Sequence of chain 3.A:
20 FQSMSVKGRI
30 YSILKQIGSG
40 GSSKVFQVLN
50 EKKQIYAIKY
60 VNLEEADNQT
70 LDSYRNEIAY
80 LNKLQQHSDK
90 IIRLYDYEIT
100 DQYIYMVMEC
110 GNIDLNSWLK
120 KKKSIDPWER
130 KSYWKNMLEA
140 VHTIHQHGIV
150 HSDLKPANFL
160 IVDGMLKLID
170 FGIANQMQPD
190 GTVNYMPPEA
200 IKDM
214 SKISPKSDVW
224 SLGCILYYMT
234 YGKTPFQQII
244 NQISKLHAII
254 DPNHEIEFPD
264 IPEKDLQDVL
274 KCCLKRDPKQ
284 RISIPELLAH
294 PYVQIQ

Binding-site contacts:
Ligand atom CAZ contacts residue ASN111 of chain 1.A at 3.6 Å.
Ligand atom OAA contacts residue MET107 of chain 1.A at 3.4 Å.
Ligand atom C6 contacts residue ALA56 of chain 1.A at 3.8 Å (hydrophobic).
Ligand atom OAW contacts residue TPO181 of chain 3.A at 3.1 Å (h-bond).
Ligand atom CBH contacts residue ALA56 of chain 1.A at 3.5 Å (hydrophobic).
Ligand atom NAN contacts residue LEU159 of chain 1.A at 3.6 Å.
Ligand atom CAC contacts residue ILE168 of chain 1.A at 3.8 Å (hydrophobic).
Ligand atom CAV contacts residue TPO181 of chain 3.A at 3.4 Å.
Ligand atom CAO contacts residue GLY110 of chain 1.A at 3.8 Å.
Ligand atom CBC contacts residue GLN46 of chain 1.A at 3.6 Å.
Ligand atom CAQ contacts residue ASP113 of chain 1.A at 3.7 Å.
Ligand atom NAN contacts residue GLY110 of chain 1.A at 3.2 Å (h-bond).
Ligand atom CAB contacts residue ILE91 of chain 1.A at 3.6 Å (hydrophobic).
Ligand atom CAY contacts residue SER116 of chain 1.A at 3.7 Å.
Ligand atom CBA contacts residue ASN111 of chain 1.A at 3.7 Å.
Ligand atom CAD contacts residue ASP169 of chain 1.A at 3.6 Å.
Ligand atom CBH contacts residue GLU108 of chain 1.A at 3.8 Å.
Ligand atom N3 contacts residue LEU159 of chain 1.A at 3.8 Å.
Ligand atom OBB contacts residue GLY110 of chain 1.A at 3.1 Å (h-bond).
Ligand atom OBB contacts residue CYS109 of chain 1.A at 3.7 Å.
Ligand atom C2 contacts residue ILE36 of chain 1.A at 3.8 Å (hydrophobic).
Ligand atom C2 contacts residue GLY110 of chain 1.A at 3.8 Å.
Ligand atom C6 contacts residue GLU108 of chain 1.A at 3.4 Å.
Ligand atom C2 contacts residue LEU159 of chain 1.A at 3.5 Å (hydrophobic).
Ligand atom N1 contacts residue CYS109 of chain 1.A at 3.5 Å.
Ligand atom CAG contacts residue ILE36 of chain 1.A at 3.6 Å (hydrophobic).
Ligand atom CAX contacts residue SER116 of chain 1.A at 3.1 Å.
Ligand atom OAA contacts residue ILE91 of chain 1.A at 3.7 Å.
Ligand atom CAY contacts residue ASP113 of chain 1.A at 3.7 Å.
Ligand atom N1 contacts residue GLY110 of chain 1.A at 3.1 Å (h-bond).
Ligand atom OBB contacts residue ILE36 of chain 1.A at 3.6 Å.
Ligand atom CAF contacts residue ILE36 of chain 1.A at 3.6 Å (hydrophobic).
Ligand atom CBA contacts residue ILE36 of chain 1.A at 3.8 Å (hydrophobic).
Ligand atom CBA contacts residue GLY110 of chain 1.A at 3.7 Å.
Ligand atom N1 contacts residue LEU159 of chain 1.A at 3.8 Å.
Ligand atom CAC contacts residue ASP169 of chain 1.A at 3.7 Å.
Ligand atom CAQ contacts residue ILE112 of chain 1.A at 3.7 Å (hydrophobic).
Ligand atom NBG contacts residue ILE91 of chain 1.A at 3.6 Å.
Ligand atom OAW contacts residue MG1 of chain 1.C at 3.1 Å.
Ligand atom CBH contacts residue ILE91 of chain 1.A at 3.8 Å (hydrophobic).

Sequence of chain 1.A:
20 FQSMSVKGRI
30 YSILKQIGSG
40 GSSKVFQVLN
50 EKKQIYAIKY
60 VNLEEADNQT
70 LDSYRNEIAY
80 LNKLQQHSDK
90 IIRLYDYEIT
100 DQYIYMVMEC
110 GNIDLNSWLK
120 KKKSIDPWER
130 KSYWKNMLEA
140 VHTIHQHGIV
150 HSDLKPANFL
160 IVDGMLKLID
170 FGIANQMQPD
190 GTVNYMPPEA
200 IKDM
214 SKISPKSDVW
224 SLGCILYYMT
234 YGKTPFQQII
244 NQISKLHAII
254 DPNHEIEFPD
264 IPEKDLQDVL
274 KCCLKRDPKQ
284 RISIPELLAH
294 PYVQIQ

The small molecule below binds the protein below.
Small molecule (SMILES): COc1cc(N2CCC(O)CC2)ccc1Nc1ncc2c(n1)N(C1CCCC1)CCC(=O)N2C